Sequence of chain 1.J:
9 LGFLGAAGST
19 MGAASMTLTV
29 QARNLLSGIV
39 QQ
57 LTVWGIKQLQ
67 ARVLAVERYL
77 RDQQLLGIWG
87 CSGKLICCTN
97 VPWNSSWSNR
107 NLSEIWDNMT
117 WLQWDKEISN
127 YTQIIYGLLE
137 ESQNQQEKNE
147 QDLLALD

Binding-site contacts:
Ligand atom C3 contacts residue ASN100 of chain 1.J at 3.7 Å.
Ligand atom C1 contacts residue SER102 of chain 1.J at 3.8 Å.
Ligand atom N2 contacts residue ASN100 of chain 1.J at 3.0 Å (h-bond).
Ligand atom C5 contacts residue SER102 of chain 1.J at 4.3 Å.
Ligand atom C5 contacts residue ASN100 of chain 1.J at 3.5 Å.
Ligand atom C8 contacts residue ASN100 of chain 1.J at 4.4 Å.
Ligand atom C2 contacts residue ASN100 of chain 1.J at 2.3 Å.
Ligand atom C6 contacts residue ASN100 of chain 1.J at 4.5 Å.
Ligand atom O5 contacts residue ASN100 of chain 1.J at 2.1 Å (h-bond).
Ligand atom O7 contacts residue ASN100 of chain 1.J at 2.4 Å (h-bond).
Ligand atom O6 contacts residue ASN100 of chain 1.J at 4.3 Å.
Ligand atom C4 contacts residue ASN100 of chain 1.J at 4.0 Å.
Ligand atom O5 contacts residue SER102 of chain 1.J at 3.8 Å.
Ligand atom O6 contacts residue TRP103 of chain 1.J at 4.1 Å.
Ligand atom C7 contacts residue ASN100 of chain 1.J at 3.0 Å.
Ligand atom C1 contacts residue ASN100 of chain 1.J at 1.4 Å.

The small molecule below binds the protein below.
Small molecule (SMILES): CC(=O)N[C@@H]1[C@@H](O)[C@H](O)[C@@H](CO)O[C@H]1O